Sequence of chain 1.A:
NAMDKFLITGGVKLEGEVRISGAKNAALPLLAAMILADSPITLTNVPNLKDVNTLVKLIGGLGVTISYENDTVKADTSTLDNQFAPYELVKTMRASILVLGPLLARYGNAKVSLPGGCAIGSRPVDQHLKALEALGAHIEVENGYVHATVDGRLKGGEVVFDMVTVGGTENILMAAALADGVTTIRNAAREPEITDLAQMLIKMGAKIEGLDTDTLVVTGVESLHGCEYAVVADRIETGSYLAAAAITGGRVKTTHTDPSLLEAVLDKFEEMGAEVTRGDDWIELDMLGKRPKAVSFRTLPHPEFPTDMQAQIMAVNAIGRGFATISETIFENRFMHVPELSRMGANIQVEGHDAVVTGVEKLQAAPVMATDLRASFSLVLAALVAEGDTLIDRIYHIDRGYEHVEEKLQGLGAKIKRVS

This protein binds this small molecule.
Small molecule (SMILES): C[C@@H](OP(=O)(O)O)C(=O)O

Binding-site contacts:
Ligand atom C2 contacts residue CYS119 of chain 1.A at 1.8 Å (hydrophobic).
Ligand atom O1 contacts residue CYS119 of chain 1.A at 3.2 Å (h-bond).
Ligand atom O2P contacts residue ARG401 of chain 1.A at 3.0 Å (salt-bridge).
Ligand atom C1 contacts residue ILE121 of chain 1.A at 4.0 Å (hydrophobic).
Ligand atom O3P contacts residue MET94 of chain 1.A at 3.7 Å.
Ligand atom O2' contacts residue ILE121 of chain 1.A at 4.1 Å.
Ligand atom O1P contacts residue THR93 of chain 1.A at 4.3 Å.
Ligand atom P contacts residue ARG95 of chain 1.A at 4.0 Å.
Ligand atom O2P contacts residue MET94 of chain 1.A at 4.2 Å.
Ligand atom O2' contacts residue CYS119 of chain 1.A at 3.4 Å (h-bond).
Ligand atom P contacts residue ARG401 of chain 1.A at 3.8 Å.
Ligand atom O2P contacts residue ARG95 of chain 1.A at 4.0 Å.
Ligand atom O2 contacts residue ALA120 of chain 1.A at 4.1 Å.
Ligand atom C3 contacts residue SER123 of chain 1.A at 4.3 Å.
Ligand atom C1 contacts residue CYS119 of chain 1.A at 2.6 Å (hydrophobic).
Ligand atom O2 contacts residue CYS119 of chain 1.A at 2.6 Å (h-bond).
Ligand atom P contacts residue MET94 of chain 1.A at 4.3 Å.
Ligand atom O1P contacts residue ARG401 of chain 1.A at 2.8 Å (salt-bridge).
Ligand atom O3P contacts residue ARG95 of chain 1.A at 2.9 Å (salt-bridge).
Ligand atom P contacts residue CYS119 of chain 1.A at 4.2 Å.
Ligand atom O1 contacts residue ILE121 of chain 1.A at 3.7 Å.
Ligand atom C3 contacts residue CYS119 of chain 1.A at 2.8 Å (hydrophobic).
Ligand atom O2' contacts residue PHE332 of chain 1.A at 3.9 Å.
Ligand atom C3 contacts residue ARG95 of chain 1.A at 3.6 Å.